Sequence of chain 4.C:
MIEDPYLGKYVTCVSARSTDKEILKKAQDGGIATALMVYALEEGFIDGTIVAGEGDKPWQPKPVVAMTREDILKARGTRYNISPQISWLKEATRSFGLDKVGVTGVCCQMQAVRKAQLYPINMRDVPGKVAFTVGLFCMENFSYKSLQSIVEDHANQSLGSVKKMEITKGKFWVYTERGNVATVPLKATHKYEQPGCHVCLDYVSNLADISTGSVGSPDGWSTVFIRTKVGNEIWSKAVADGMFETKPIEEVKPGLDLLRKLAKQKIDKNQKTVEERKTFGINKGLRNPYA

Binding-site contacts:
Ligand atom O5 contacts residue GLN117 of chain 4.C at 4.2 Å.
Ligand atom C2 contacts residue SER244 of chain 4.A at 4.5 Å.
Ligand atom C4 contacts residue SER244 of chain 4.A at 4.5 Å.
Ligand atom C3 contacts residue SER244 of chain 4.A at 3.7 Å.
Ligand atom C2 contacts residue ARG136 of chain 4.A at 3.0 Å.
Ligand atom C3 contacts residue ARG136 of chain 4.A at 4.4 Å.
Ligand atom O6 contacts residue GLN117 of chain 4.C at 4.5 Å.
Ligand atom C1 contacts residue LEU118 of chain 4.C at 4.2 Å (hydrophobic).
Ligand atom O6 contacts residue SER244 of chain 4.A at 3.6 Å.
Ligand atom C4 contacts residue ARG136 of chain 4.A at 4.4 Å.
Ligand atom O6 contacts residue PRO127 of chain 4.C at 4.1 Å.
Ligand atom C1 contacts residue GLN117 of chain 4.C at 3.3 Å.
Ligand atom C1 contacts residue ASN137 of chain 4.A at 4.0 Å.
Ligand atom O5 contacts residue PRO127 of chain 4.C at 3.6 Å.
Ligand atom C1 contacts residue ILE247 of chain 4.A at 4.2 Å (hydrophobic).
Ligand atom C1 contacts residue ARG136 of chain 4.A at 3.7 Å.
Ligand atom C1 contacts residue SER244 of chain 4.A at 4.1 Å.
Ligand atom C2 contacts residue GLN117 of chain 4.C at 4.3 Å.
Ligand atom O5 contacts residue ARG136 of chain 4.A at 2.6 Å (salt-bridge).

Sequence of chain 4.A:
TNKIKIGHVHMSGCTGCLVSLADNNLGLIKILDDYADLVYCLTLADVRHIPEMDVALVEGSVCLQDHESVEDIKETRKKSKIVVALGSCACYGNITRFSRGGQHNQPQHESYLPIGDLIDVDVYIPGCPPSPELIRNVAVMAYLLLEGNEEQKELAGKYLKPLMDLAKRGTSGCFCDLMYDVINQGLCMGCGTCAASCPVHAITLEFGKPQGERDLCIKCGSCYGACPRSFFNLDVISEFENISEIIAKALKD

This protein binds this small molecule.
Small molecule (SMILES): C[C@@H](O)[C@@H](C)O